A protein and the small-molecule ligand that binds it are described below.
Small molecule (SMILES): CC[C@H](C)[C@@H]1NC(=O)CNC(=O)[C@@H]2Cc3c([nH]c4cc(O)ccc34)[S@@](=O)C[C@H](NC(=O)CNC1=O)C(=O)N[C@@H](CC(N)=O)C(=O)N1C[C@H](O)C[C@H]1C(=O)N[C@@H]([C@@H](C)[C@@H](O)CO)C(=O)N2

Binding-site contacts:
Ligand atom C contacts residue ASN792 of chain 1.HA at 3.4 Å.
Ligand atom OD1 contacts residue GLU845 of chain 1.HA at 2.7 Å (salt-bridge).
Ligand atom CZ3 contacts residue ARG749 of chain 1.HA at 3.2 Å.
Ligand atom OH2 contacts residue SER782 of chain 1.HA at 2.5 Å (h-bond).
Ligand atom O contacts residue GLY789 of chain 1.HA at 3.2 Å.
Ligand atom CH2 contacts residue SER782 of chain 1.HA at 3.2 Å.
Ligand atom N contacts residue GLN790 of chain 1.HA at 3.3 Å (h-bond).
Ligand atom CG2 contacts residue GLN791 of chain 1.HA at 3.0 Å.
Ligand atom CA contacts residue GLN791 of chain 1.HA at 3.3 Å.
Ligand atom OD1 contacts residue GLN718 of chain 1.IA at 2.6 Å (h-bond).
Ligand atom O contacts residue ARG749 of chain 1.HA at 3.2 Å (salt-bridge).
Ligand atom O contacts residue ASN792 of chain 1.HA at 3.3 Å (h-bond).
Ligand atom O contacts residue VAL788 of chain 1.HA at 3.1 Å (h-bond).
Ligand atom C contacts residue GLN790 of chain 1.HA at 3.0 Å.
Ligand atom CZ2 contacts residue ARG749 of chain 1.HA at 3.4 Å.
Ligand atom OG1 contacts residue GLN783 of chain 1.HA at 3.4 Å (h-bond).
Ligand atom CB contacts residue GLN791 of chain 1.HA at 3.4 Å.
Ligand atom CE3 contacts residue ARG749 of chain 1.HA at 3.3 Å.
Ligand atom O contacts residue ASN792 of chain 1.HA at 3.1 Å (h-bond).
Ligand atom CD1 contacts residue GLN718 of chain 1.IA at 3.4 Å.
Ligand atom OD contacts residue ILE779 of chain 1.HA at 3.2 Å.
Ligand atom C contacts residue GLN790 of chain 1.HA at 3.5 Å.
Ligand atom O contacts residue GLN790 of chain 1.HA at 2.6 Å (h-bond).
Ligand atom N contacts residue ARG749 of chain 1.HA at 3.4 Å (salt-bridge).
Ligand atom N contacts residue GLN790 of chain 1.HA at 3.4 Å (h-bond).
Ligand atom CA contacts residue ARG749 of chain 1.HA at 2.9 Å.
Ligand atom CG2 contacts residue HIS839 of chain 1.HA at 3.4 Å.
Ligand atom CD contacts residue HIS1108 of chain 1.HA at 3.2 Å.
Ligand atom CZ3 contacts residue SER782 of chain 1.HA at 3.5 Å.
Ligand atom CE2 contacts residue ARG749 of chain 1.HA at 3.4 Å.
Ligand atom CE3 contacts residue VAL788 of chain 1.HA at 3.3 Å (hydrophobic).
Ligand atom O contacts residue HIS1108 of chain 1.HA at 3.5 Å.
Ligand atom OH2 contacts residue ARG749 of chain 1.HA at 3.1 Å (salt-bridge).
Ligand atom C contacts residue ASN792 of chain 1.HA at 3.5 Å.
Ligand atom O contacts residue ASN792 of chain 1.HA at 3.1 Å (h-bond).
Ligand atom C contacts residue HIS1108 of chain 1.HA at 3.4 Å.
Ligand atom CB contacts residue GLY842 of chain 1.HA at 3.4 Å.
Ligand atom CH2 contacts residue ARG749 of chain 1.HA at 3.4 Å.
Ligand atom CD1 contacts residue ASN742 of chain 1.HA at 3.2 Å.
Ligand atom O contacts residue GLN791 of chain 1.HA at 3.1 Å (h-bond).

Sequence of chain 1.HA:
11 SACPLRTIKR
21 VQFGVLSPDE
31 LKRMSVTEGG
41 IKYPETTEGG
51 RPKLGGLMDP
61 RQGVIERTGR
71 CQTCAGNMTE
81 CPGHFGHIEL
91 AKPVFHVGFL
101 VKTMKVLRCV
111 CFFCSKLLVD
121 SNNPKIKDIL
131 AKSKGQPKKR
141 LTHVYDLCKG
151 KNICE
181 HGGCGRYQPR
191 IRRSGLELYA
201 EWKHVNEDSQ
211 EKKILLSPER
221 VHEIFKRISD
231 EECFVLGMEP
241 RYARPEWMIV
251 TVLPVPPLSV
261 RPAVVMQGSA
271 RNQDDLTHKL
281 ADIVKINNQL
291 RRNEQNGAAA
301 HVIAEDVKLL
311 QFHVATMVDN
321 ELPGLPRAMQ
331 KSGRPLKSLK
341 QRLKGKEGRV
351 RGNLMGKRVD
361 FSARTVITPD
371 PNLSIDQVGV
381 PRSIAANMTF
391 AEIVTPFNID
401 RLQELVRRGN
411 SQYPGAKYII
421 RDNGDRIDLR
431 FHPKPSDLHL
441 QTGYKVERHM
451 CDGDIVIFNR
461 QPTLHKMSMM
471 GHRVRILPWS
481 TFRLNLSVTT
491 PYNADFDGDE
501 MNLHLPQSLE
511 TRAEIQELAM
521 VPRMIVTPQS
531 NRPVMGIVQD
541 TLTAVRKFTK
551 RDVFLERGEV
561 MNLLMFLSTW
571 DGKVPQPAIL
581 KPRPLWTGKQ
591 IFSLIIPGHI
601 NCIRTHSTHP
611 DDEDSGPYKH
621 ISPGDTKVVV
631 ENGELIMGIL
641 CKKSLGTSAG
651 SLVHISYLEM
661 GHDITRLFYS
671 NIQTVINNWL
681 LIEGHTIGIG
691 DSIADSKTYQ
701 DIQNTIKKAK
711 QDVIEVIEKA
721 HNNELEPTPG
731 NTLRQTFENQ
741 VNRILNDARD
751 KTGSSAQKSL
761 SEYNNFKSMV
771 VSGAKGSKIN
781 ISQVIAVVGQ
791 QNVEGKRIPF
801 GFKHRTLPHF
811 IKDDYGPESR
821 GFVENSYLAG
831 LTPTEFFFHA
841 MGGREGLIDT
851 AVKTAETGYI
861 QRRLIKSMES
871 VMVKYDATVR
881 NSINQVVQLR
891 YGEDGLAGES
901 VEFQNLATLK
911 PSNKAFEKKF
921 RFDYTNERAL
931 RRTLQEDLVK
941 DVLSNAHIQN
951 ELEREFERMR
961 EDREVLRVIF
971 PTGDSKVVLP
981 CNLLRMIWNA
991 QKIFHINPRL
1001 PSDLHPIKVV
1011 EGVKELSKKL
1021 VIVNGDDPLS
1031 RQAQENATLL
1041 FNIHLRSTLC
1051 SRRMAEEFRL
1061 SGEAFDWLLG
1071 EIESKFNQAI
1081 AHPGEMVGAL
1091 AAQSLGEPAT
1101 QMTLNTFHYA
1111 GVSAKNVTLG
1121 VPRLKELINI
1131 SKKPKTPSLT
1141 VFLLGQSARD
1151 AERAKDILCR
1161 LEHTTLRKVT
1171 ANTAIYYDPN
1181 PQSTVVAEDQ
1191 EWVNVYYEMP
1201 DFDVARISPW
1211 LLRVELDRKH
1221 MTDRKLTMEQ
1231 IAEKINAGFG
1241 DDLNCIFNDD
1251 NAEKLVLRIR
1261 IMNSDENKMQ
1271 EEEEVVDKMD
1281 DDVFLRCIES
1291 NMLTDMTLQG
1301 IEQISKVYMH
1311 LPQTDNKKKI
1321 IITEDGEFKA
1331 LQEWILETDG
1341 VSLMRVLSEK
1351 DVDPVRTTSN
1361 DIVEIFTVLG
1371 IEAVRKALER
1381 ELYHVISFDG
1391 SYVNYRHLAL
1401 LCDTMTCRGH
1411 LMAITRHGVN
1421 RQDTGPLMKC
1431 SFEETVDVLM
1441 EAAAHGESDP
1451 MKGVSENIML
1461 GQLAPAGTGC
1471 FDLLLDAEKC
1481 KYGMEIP

Sequence of chain 1.IA:
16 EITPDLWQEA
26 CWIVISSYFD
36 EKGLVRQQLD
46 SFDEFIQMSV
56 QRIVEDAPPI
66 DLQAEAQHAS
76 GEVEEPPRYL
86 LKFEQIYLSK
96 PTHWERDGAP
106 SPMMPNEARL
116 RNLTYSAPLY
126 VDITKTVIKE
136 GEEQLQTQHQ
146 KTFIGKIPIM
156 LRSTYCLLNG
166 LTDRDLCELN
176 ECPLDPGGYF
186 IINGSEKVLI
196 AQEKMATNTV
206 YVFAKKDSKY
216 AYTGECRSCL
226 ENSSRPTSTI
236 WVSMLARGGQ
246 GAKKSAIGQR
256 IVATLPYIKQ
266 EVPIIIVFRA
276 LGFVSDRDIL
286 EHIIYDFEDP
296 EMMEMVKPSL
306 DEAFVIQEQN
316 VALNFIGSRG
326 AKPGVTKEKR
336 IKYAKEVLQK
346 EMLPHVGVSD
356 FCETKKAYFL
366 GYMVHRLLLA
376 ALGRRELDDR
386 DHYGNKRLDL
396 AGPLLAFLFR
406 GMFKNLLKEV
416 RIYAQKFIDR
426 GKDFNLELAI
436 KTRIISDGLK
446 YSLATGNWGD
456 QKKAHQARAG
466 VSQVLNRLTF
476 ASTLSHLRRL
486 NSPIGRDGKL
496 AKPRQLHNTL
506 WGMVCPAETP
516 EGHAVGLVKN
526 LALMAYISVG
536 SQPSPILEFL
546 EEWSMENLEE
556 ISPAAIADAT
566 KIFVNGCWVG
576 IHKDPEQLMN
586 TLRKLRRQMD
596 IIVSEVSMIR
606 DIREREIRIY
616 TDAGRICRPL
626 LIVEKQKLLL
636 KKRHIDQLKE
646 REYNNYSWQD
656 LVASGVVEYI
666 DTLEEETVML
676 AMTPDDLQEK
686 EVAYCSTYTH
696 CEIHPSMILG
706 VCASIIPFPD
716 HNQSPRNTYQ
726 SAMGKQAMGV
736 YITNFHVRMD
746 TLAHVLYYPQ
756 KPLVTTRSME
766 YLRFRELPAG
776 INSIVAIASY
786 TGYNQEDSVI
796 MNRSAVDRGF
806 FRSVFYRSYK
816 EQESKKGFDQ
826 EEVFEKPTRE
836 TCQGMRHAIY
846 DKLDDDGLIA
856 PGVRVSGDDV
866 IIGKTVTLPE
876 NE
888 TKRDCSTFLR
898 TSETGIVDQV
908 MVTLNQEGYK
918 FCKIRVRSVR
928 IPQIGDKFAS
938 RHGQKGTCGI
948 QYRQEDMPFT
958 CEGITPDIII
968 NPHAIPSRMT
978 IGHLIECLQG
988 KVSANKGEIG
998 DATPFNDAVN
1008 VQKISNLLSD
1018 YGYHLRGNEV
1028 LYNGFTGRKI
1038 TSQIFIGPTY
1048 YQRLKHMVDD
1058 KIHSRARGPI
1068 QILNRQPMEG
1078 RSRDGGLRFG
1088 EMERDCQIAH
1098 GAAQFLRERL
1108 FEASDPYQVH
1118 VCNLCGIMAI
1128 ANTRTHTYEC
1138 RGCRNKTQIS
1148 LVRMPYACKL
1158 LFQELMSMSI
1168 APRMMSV